Sequence of chain 48.A:
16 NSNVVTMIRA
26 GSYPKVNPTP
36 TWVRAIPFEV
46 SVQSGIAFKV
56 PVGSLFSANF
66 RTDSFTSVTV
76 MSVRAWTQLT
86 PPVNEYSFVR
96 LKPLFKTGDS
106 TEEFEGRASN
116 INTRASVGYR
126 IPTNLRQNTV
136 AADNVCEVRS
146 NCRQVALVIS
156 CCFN

Sequence of chain 37.A:
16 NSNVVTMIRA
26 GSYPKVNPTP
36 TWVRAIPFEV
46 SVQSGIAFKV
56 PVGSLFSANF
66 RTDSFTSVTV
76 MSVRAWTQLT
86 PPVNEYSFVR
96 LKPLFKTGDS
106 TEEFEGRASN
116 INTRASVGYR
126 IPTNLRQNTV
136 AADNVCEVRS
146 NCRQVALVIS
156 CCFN

Binding-site contacts:
Ligand atom P contacts residue ILE23 of chain 37.A at 4.4 Å.
Ligand atom C5' contacts residue ARG125 of chain 48.A at 4.1 Å.
Ligand atom C4 contacts residue SER17 of chain 37.A at 4.1 Å.
Ligand atom C2 contacts residue ASN16 of chain 37.A at 3.0 Å.
Ligand atom C4 contacts residue ASN16 of chain 37.A at 4.1 Å.
Ligand atom O4 contacts residue SER17 of chain 37.A at 3.2 Å.
Ligand atom C3' contacts residue ARG125 of chain 48.A at 3.3 Å.
Ligand atom C5' contacts residue SER77 of chain 48.A at 4.4 Å.
Ligand atom C4 contacts residue ARG125 of chain 48.A at 3.5 Å.
Ligand atom O3' contacts residue ARG125 of chain 48.A at 4.0 Å.
Ligand atom C2' contacts residue ARG125 of chain 48.A at 3.6 Å.
Ligand atom OP2 contacts residue ARG131 of chain 48.A at 3.7 Å.
Ligand atom C5 contacts residue THR21 of chain 37.A at 4.3 Å.
Ligand atom C4' contacts residue ARG125 of chain 48.A at 4.4 Å.
Ligand atom C1' contacts residue ARG125 of chain 48.A at 4.2 Å.
Ligand atom OP1 contacts residue ARG125 of chain 48.A at 2.9 Å (salt-bridge).
Ligand atom N3 contacts residue ASN16 of chain 37.A at 2.9 Å (h-bond).
Ligand atom OP1 contacts residue ARG131 of chain 48.A at 3.4 Å (salt-bridge).
Ligand atom C5' contacts residue MET76 of chain 48.A at 4.3 Å (hydrophobic).
Ligand atom O5' contacts residue ARG131 of chain 48.A at 2.6 Å (salt-bridge).
Ligand atom N3 contacts residue SER17 of chain 37.A at 4.3 Å.
Ligand atom O4 contacts residue ARG125 of chain 48.A at 3.8 Å.
Ligand atom N1 contacts residue ASN16 of chain 37.A at 4.4 Å.
Ligand atom P contacts residue ARG125 of chain 48.A at 3.7 Å.
Ligand atom O5' contacts residue ARG125 of chain 48.A at 3.0 Å (salt-bridge).
Ligand atom C2 contacts residue ARG125 of chain 48.A at 3.8 Å.
Ligand atom OP3 contacts residue ILE23 of chain 37.A at 4.2 Å.
Ligand atom O4 contacts residue THR21 of chain 37.A at 3.9 Å.
Ligand atom OP3 contacts residue ARG125 of chain 48.A at 2.8 Å.
Ligand atom C5' contacts residue ARG131 of chain 48.A at 3.2 Å.
Ligand atom C5 contacts residue ARG125 of chain 48.A at 3.5 Å.
Ligand atom O2 contacts residue ARG125 of chain 48.A at 3.9 Å.
Ligand atom N3 contacts residue ARG125 of chain 48.A at 3.6 Å (salt-bridge).
Ligand atom OP2 contacts residue ILE23 of chain 37.A at 4.5 Å.
Ligand atom OP1 contacts residue ILE23 of chain 37.A at 4.0 Å.
Ligand atom P contacts residue ARG131 of chain 48.A at 3.5 Å.
Ligand atom O2 contacts residue ASN16 of chain 37.A at 2.5 Å (h-bond).
Ligand atom OP2 contacts residue SER77 of chain 48.A at 4.1 Å.
Ligand atom N1 contacts residue ARG125 of chain 48.A at 3.7 Å.
Ligand atom C6 contacts residue ARG125 of chain 48.A at 3.5 Å.

The protein below binds the small molecule below.
Small molecule (SMILES): CO[P](=O)(O)O[C@H]1[C@@H](O)[C@H](n2ccc(=O)[nH]c2=O)O[C@@H]1COP(=O)(O)O